Binding-site contacts:
Ligand atom C5 contacts residue LEU40 of chain 1.A at 4.1 Å (hydrophobic).
Ligand atom N1 contacts residue LEU40 of chain 1.A at 3.6 Å.
Ligand atom C4 contacts residue ILE94 of chain 1.A at 3.8 Å (hydrophobic).
Ligand atom C3 contacts residue PRO30 of chain 1.A at 4.0 Å (hydrophobic).
Ligand atom O1 contacts residue CYS84 of chain 1.A at 4.4 Å.
Ligand atom C6 contacts residue ASN88 of chain 1.A at 3.6 Å.
Ligand atom C8 contacts residue PRO30 of chain 1.A at 3.8 Å (hydrophobic).
Ligand atom C8 contacts residue ILE94 of chain 1.A at 4.3 Å (hydrophobic).
Ligand atom N1 contacts residue ILE94 of chain 1.A at 4.1 Å.
Ligand atom C3 contacts residue ILE94 of chain 1.A at 4.4 Å (hydrophobic).
Ligand atom C5 contacts residue ILE94 of chain 1.A at 3.9 Å (hydrophobic).
Ligand atom N1 contacts residue PRO30 of chain 1.A at 3.6 Å.
Ligand atom O1 contacts residue TYR87 of chain 1.A at 4.5 Å.
Ligand atom C3 contacts residue LEU40 of chain 1.A at 3.5 Å (hydrophobic).
Ligand atom N2 contacts residue ILE94 of chain 1.A at 4.0 Å.
Ligand atom O1 contacts residue ASN88 of chain 1.A at 2.8 Å (h-bond).
Ligand atom C7 contacts residue ILE94 of chain 1.A at 4.0 Å (hydrophobic).
Ligand atom C4 contacts residue LEU40 of chain 1.A at 3.8 Å (hydrophobic).
Ligand atom N contacts residue ILE94 of chain 1.A at 4.3 Å.
Ligand atom N contacts residue LEU40 of chain 1.A at 3.5 Å.
Ligand atom C8 contacts residue VAL35 of chain 1.A at 3.4 Å (hydrophobic).
Ligand atom N2 contacts residue ASN88 of chain 1.A at 2.9 Å (h-bond).
Ligand atom N3 contacts residue VAL35 of chain 1.A at 4.2 Å.
Ligand atom C6 contacts residue LEU42 of chain 1.A at 4.1 Å (hydrophobic).
Ligand atom O contacts residue ILE94 of chain 1.A at 4.4 Å.
Ligand atom N3 contacts residue ILE94 of chain 1.A at 3.9 Å.
Ligand atom C contacts residue ILE94 of chain 1.A at 4.1 Å (hydrophobic).
Ligand atom O1 contacts residue TYR45 of chain 1.A at 4.1 Å.
Ligand atom N2 contacts residue LEU42 of chain 1.A at 4.1 Å.
Ligand atom C contacts residue TRP29 of chain 1.A at 4.2 Å (hydrophobic).
Ligand atom C7 contacts residue ASN88 of chain 1.A at 3.5 Å.
Ligand atom C6 contacts residue ILE94 of chain 1.A at 4.2 Å (hydrophobic).
Ligand atom C2 contacts residue LEU40 of chain 1.A at 3.6 Å (hydrophobic).
Ligand atom N3 contacts residue LEU40 of chain 1.A at 4.5 Å.
Ligand atom O contacts residue ASN88 of chain 1.A at 3.4 Å (h-bond).
Ligand atom O1 contacts residue ILE94 of chain 1.A at 4.3 Å.
Ligand atom O contacts residue LEU42 of chain 1.A at 4.2 Å.

Sequence of chain 1.A:
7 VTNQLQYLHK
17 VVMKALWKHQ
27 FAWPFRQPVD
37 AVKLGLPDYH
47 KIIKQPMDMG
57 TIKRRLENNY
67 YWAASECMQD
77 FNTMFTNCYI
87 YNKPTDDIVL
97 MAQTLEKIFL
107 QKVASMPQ

This protein binds this small molecule.
Small molecule (SMILES): CCCn1cnc2c1c(=O)[nH]c(=O)n2C